Sequence of chain 1.B:
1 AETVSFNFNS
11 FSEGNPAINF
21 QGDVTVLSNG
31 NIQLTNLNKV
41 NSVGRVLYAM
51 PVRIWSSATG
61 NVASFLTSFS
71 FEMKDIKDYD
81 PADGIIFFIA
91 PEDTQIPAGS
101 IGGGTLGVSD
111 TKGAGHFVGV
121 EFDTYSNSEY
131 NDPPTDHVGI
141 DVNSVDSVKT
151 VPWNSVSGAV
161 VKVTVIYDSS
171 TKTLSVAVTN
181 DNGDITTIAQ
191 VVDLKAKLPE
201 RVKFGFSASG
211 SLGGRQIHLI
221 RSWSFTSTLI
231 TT

Binding-site contacts:
Ligand atom O3 contacts residue GLY103 of chain 1.B at 3.6 Å.
Ligand atom O4 contacts residue SER211 of chain 1.B at 3.8 Å.
Ligand atom C4 contacts residue ALA82 of chain 1.B at 4.2 Å (hydrophobic).
Ligand atom C6 contacts residue ASP80 of chain 1.B at 3.9 Å.
Ligand atom O3 contacts residue GLY104 of chain 1.B at 3.0 Å (h-bond).
Ligand atom O6 contacts residue ASP80 of chain 1.B at 3.4 Å (salt-bridge).
Ligand atom O2 contacts residue GLY213 of chain 1.B at 3.7 Å.
Ligand atom O3 contacts residue TYR125 of chain 1.B at 3.9 Å.
Ligand atom O4 contacts residue ALA82 of chain 1.B at 3.7 Å.
Ligand atom C6 contacts residue TYR125 of chain 1.B at 3.5 Å (hydrophobic).
Ligand atom C3 contacts residue ASP83 of chain 1.B at 3.4 Å.
Ligand atom C6 contacts residue SER211 of chain 1.B at 4.0 Å.
Ligand atom C4 contacts residue SER211 of chain 1.B at 3.8 Å.
Ligand atom C6 contacts residue GLY214 of chain 1.B at 3.7 Å.
Ligand atom C2 contacts residue SER211 of chain 1.B at 3.8 Å.
Ligand atom O3 contacts residue ASP83 of chain 1.B at 2.5 Å (salt-bridge).
Ligand atom O4 contacts residue SER211 of chain 1.B at 2.8 Å (h-bond).
Ligand atom O2 contacts residue LEU212 of chain 1.B at 3.6 Å.
Ligand atom O5 contacts residue SER211 of chain 1.B at 3.1 Å (h-bond).
Ligand atom C6 contacts residue ALA82 of chain 1.B at 4.3 Å (hydrophobic).
Ligand atom C4 contacts residue TYR125 of chain 1.B at 3.5 Å (hydrophobic).
Ligand atom C3 contacts residue ASN127 of chain 1.B at 3.4 Å.
Ligand atom O3 contacts residue SER211 of chain 1.B at 3.1 Å (h-bond).
Ligand atom O4 contacts residue GLY214 of chain 1.B at 4.0 Å.
Ligand atom C5 contacts residue TYR125 of chain 1.B at 3.4 Å (hydrophobic).
Ligand atom O2 contacts residue ASN127 of chain 1.B at 3.6 Å.
Ligand atom O3 contacts residue GLY214 of chain 1.B at 3.9 Å.
Ligand atom C3 contacts residue TYR125 of chain 1.B at 3.5 Å (hydrophobic).
Ligand atom O2 contacts residue GLU129 of chain 1.B at 4.1 Å.
Ligand atom O3 contacts residue ASN127 of chain 1.B at 3.0 Å (h-bond).
Ligand atom O6 contacts residue TYR125 of chain 1.B at 3.6 Å.
Ligand atom C3 contacts residue GLY213 of chain 1.B at 4.0 Å.
Ligand atom C5 contacts residue SER211 of chain 1.B at 3.8 Å.
Ligand atom C4 contacts residue ASP83 of chain 1.B at 3.3 Å.
Ligand atom C2 contacts residue ASN127 of chain 1.B at 4.2 Å.
Ligand atom C1 contacts residue SER211 of chain 1.B at 3.8 Å.
Ligand atom O3 contacts residue GLY213 of chain 1.B at 2.9 Å (h-bond).
Ligand atom O3 contacts residue LEU212 of chain 1.B at 3.9 Å.
Ligand atom C3 contacts residue SER211 of chain 1.B at 4.1 Å.
Ligand atom O4 contacts residue ASP83 of chain 1.B at 2.7 Å (salt-bridge).

The small molecule below binds the protein below.
Small molecule (SMILES): OC[C@H]1O[C@@H](O[C@H]2[C@H](O)[C@@H](O)[C@@H](O)O[C@@H]2CO)[C@H](O)[C@@H](O)[C@H]1O